A protein and the small-molecule ligand that binds it are described below.
Small molecule (SMILES): Cc1cn([C@H]2C[C@H](OP(=O)(O)O)[C@@H](COP(=O)(O)O)O2)c(=O)[nH]c1=O

Binding-site contacts:
Ligand atom O5P contacts residue ARG87 of chain 1.A at 2.9 Å (salt-bridge).
Ligand atom O1P contacts residue LYS84 of chain 1.A at 2.6 Å (salt-bridge).
Ligand atom O5P contacts residue ARG35 of chain 1.A at 3.1 Å (salt-bridge).
Ligand atom O1P contacts residue TYR85 of chain 1.A at 3.4 Å (h-bond).
Ligand atom C5' contacts residue TYR113 of chain 1.A at 3.5 Å (hydrophobic).
Ligand atom O4' contacts residue ASP83 of chain 1.A at 4.1 Å.
Ligand atom P1 contacts residue TYR85 of chain 1.A at 3.7 Å.
Ligand atom O6P contacts residue ARG35 of chain 1.A at 2.8 Å (salt-bridge).
Ligand atom C5 contacts residue TYR113 of chain 1.A at 4.0 Å (hydrophobic).
Ligand atom O6P contacts residue ASP40 of chain 1.A at 3.4 Å (salt-bridge).
Ligand atom N3 contacts residue LEU89 of chain 1.A at 4.1 Å.
Ligand atom C6 contacts residue TYR113 of chain 1.A at 4.1 Å (hydrophobic).
Ligand atom O4 contacts residue TYR115 of chain 1.A at 4.0 Å.
Ligand atom C5M contacts residue ARG35 of chain 1.A at 3.7 Å.
Ligand atom O4 contacts residue LEU89 of chain 1.A at 3.6 Å.
Ligand atom C5' contacts residue ARG87 of chain 1.A at 4.0 Å.
Ligand atom O3' contacts residue TYR85 of chain 1.A at 4.1 Å.
Ligand atom P2 contacts residue ARG35 of chain 1.A at 3.6 Å.
Ligand atom C1' contacts residue ARG87 of chain 1.A at 4.0 Å.
Ligand atom O5' contacts residue ARG35 of chain 1.A at 3.7 Å.
Ligand atom O3P contacts residue TYR85 of chain 1.A at 3.0 Å (h-bond).
Ligand atom C2 contacts residue TYR115 of chain 1.A at 3.9 Å (hydrophobic).
Ligand atom C3' contacts residue TYR113 of chain 1.A at 4.0 Å (hydrophobic).
Ligand atom O5' contacts residue ARG87 of chain 1.A at 3.0 Å (salt-bridge).
Ligand atom C4 contacts residue TYR115 of chain 1.A at 3.9 Å (hydrophobic).
Ligand atom O4 contacts residue LEU37 of chain 1.A at 3.9 Å.
Ligand atom O2 contacts residue ASP83 of chain 1.A at 3.9 Å.
Ligand atom C4 contacts residue LEU89 of chain 1.A at 3.7 Å (hydrophobic).
Ligand atom O6P contacts residue CA1 of chain 1.B at 3.0 Å.
Ligand atom O3' contacts residue LYS84 of chain 1.A at 3.5 Å (salt-bridge).
Ligand atom C4' contacts residue ARG87 of chain 1.A at 3.7 Å.
Ligand atom C2' contacts residue TYR113 of chain 1.A at 3.8 Å (hydrophobic).
Ligand atom C2 contacts residue ASP83 of chain 1.A at 4.0 Å.
Ligand atom P1 contacts residue LYS84 of chain 1.A at 3.6 Å.
Ligand atom O4' contacts residue ARG87 of chain 1.A at 2.9 Å (salt-bridge).
Ligand atom C5M contacts residue LEU36 of chain 1.A at 3.9 Å (hydrophobic).
Ligand atom N3 contacts residue TYR115 of chain 1.A at 3.6 Å.
Ligand atom P2 contacts residue ARG87 of chain 1.A at 3.9 Å.
Ligand atom C5M contacts residue TYR113 of chain 1.A at 3.8 Å (hydrophobic).
Ligand atom C6 contacts residue ARG87 of chain 1.A at 4.1 Å.

Sequence of chain 1.A:
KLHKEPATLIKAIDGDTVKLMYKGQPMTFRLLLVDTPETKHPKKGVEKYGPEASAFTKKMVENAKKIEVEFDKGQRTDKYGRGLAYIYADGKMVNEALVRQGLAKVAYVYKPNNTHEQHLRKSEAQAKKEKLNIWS